The small molecule below binds the protein below.
Small molecule (SMILES): CC(=O)N[C@@H]1[C@@H](O)[C@H](O)[C@@H](CO)O[C@H]1O

Sequence of chain 1.B:
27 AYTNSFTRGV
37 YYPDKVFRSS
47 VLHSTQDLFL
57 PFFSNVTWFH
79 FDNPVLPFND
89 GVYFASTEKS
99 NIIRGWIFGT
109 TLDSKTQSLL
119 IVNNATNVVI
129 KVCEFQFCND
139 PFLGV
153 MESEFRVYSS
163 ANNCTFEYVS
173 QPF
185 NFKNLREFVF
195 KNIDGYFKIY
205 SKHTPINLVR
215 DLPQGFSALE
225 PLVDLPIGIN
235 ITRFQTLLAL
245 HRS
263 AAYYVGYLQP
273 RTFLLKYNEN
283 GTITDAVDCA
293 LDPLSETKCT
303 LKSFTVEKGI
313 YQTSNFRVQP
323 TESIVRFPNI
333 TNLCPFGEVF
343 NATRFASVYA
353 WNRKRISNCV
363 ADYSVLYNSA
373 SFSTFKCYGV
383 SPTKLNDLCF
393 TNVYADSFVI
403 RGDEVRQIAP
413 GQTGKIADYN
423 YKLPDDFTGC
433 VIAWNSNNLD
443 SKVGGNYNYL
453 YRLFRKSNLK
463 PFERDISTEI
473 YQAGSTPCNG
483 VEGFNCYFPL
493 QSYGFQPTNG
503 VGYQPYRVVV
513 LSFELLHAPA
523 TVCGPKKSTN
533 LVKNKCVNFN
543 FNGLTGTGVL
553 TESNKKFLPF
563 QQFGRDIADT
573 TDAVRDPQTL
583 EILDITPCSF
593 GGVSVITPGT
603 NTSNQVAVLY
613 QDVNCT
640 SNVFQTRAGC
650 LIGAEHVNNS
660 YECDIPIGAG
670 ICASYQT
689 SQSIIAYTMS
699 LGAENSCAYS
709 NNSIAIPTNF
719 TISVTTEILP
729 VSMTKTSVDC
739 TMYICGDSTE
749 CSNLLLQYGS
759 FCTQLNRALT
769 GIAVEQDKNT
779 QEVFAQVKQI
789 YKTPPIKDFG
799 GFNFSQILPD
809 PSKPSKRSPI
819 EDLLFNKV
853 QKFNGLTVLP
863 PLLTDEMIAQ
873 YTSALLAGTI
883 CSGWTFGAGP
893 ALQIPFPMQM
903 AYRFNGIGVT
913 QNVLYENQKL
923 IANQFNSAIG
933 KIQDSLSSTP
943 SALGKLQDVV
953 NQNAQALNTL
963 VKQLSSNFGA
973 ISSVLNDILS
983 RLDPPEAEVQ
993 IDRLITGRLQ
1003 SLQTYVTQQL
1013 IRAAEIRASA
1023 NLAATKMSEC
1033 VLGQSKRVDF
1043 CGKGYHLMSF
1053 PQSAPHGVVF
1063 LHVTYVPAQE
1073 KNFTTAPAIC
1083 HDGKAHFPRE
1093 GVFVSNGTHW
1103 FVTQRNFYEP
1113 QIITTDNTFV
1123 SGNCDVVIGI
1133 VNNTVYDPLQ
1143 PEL

Binding-site contacts:
Ligand atom C2 contacts residue ASN801 of chain 1.B at 2.5 Å.
Ligand atom C5 contacts residue SER803 of chain 1.B at 4.2 Å.
Ligand atom O5 contacts residue SER803 of chain 1.B at 4.0 Å.
Ligand atom C1 contacts residue SER803 of chain 1.B at 3.7 Å.
Ligand atom C3 contacts residue ASN801 of chain 1.B at 3.9 Å.
Ligand atom C4 contacts residue ASN801 of chain 1.B at 4.4 Å.
Ligand atom C8 contacts residue ASP796 of chain 1.B at 4.4 Å.
Ligand atom C6 contacts residue GLN804 of chain 1.B at 4.3 Å.
Ligand atom N2 contacts residue ASN801 of chain 1.B at 3.0 Å (h-bond).
Ligand atom O5 contacts residue GLN804 of chain 1.B at 4.1 Å.
Ligand atom O7 contacts residue ASN801 of chain 1.B at 3.4 Å (h-bond).
Ligand atom C5 contacts residue ASN801 of chain 1.B at 3.8 Å.
Ligand atom C7 contacts residue ASN801 of chain 1.B at 3.4 Å.
Ligand atom C1 contacts residue ASN801 of chain 1.B at 1.5 Å.
Ligand atom O5 contacts residue ASN801 of chain 1.B at 2.5 Å (h-bond).
Ligand atom C8 contacts residue LYS795 of chain 1.B at 3.2 Å.
Ligand atom C7 contacts residue LYS795 of chain 1.B at 4.4 Å.